Sequence of chain 1.Q:
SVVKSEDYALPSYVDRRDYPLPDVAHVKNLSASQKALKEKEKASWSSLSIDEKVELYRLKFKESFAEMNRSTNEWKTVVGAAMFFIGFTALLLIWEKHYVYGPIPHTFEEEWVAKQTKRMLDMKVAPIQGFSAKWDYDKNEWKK

Sequence of chain 1.Z:
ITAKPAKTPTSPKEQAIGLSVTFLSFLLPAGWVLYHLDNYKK

Binding-site contacts:
Ligand atom C18 contacts residue LEU52 of chain 1.Z at 3.1 Å (hydrophobic).
Ligand atom C9 contacts residue TYR59 of chain 1.Z at 3.5 Å (hydrophobic).
Ligand atom C43 contacts residue LEU35 of chain 1.N at 4.0 Å (hydrophobic).
Ligand atom O16 contacts residue LEU51 of chain 1.Z at 3.7 Å.
Ligand atom C31 contacts residue TRP120 of chain 1.Q at 3.6 Å (hydrophobic).
Ligand atom O49 contacts residue LEU52 of chain 1.Z at 3.1 Å (h-bond).
Ligand atom O61 contacts residue TRP120 of chain 1.Q at 2.8 Å (h-bond).
Ligand atom O55 contacts residue TRP56 of chain 1.Z at 3.5 Å.
Ligand atom C10 contacts residue TYR59 of chain 1.Z at 3.8 Å (hydrophobic).
Ligand atom C18 contacts residue LEU51 of chain 1.Z at 3.7 Å (hydrophobic).
Ligand atom O49 contacts residue TRP56 of chain 1.Z at 3.5 Å (h-bond).
Ligand atom O61 contacts residue TYR124 of chain 1.Q at 3.3 Å.
Ligand atom O49 contacts residue GLY55 of chain 1.Z at 4.1 Å.
Ligand atom O16 contacts residue LEU52 of chain 1.Z at 4.0 Å.
Ligand atom O3 contacts residue HIS60 of chain 1.Z at 4.0 Å.
Ligand atom O16 contacts residue TRP120 of chain 1.Q at 4.0 Å.
Ligand atom C43 contacts residue PHE459 of chain 1.N at 3.9 Å (hydrophobic).
Ligand atom C2 contacts residue GLY55 of chain 1.Z at 3.8 Å.
Ligand atom O3 contacts residue TYR59 of chain 1.Z at 4.0 Å.
Ligand atom C2 contacts residue TRP56 of chain 1.Z at 3.6 Å (hydrophobic).
Ligand atom O6 contacts residue TYR59 of chain 1.Z at 3.4 Å (h-bond).
Ligand atom C4 contacts residue TRP120 of chain 1.Q at 4.0 Å (hydrophobic).
Ligand atom C1 contacts residue GLY55 of chain 1.Z at 3.3 Å.
Ligand atom O5 contacts residue TRP120 of chain 1.Q at 3.3 Å.
Ligand atom C34 contacts residue PHE459 of chain 1.N at 4.0 Å (hydrophobic).
Ligand atom C34 contacts residue LEU51 of chain 1.Z at 4.1 Å (hydrophobic).
Ligand atom C1 contacts residue TRP56 of chain 1.Z at 3.2 Å (hydrophobic).
Ligand atom C28 contacts residue TRP120 of chain 1.Q at 3.9 Å (hydrophobic).
Ligand atom O1 contacts residue TYR59 of chain 1.Z at 2.9 Å.
Ligand atom C11 contacts residue TYR59 of chain 1.Z at 2.5 Å (hydrophobic).
Ligand atom C1 contacts residue LEU52 of chain 1.Z at 3.7 Å (hydrophobic).
Ligand atom C43 contacts residue PHE53 of chain 1.Y at 4.0 Å (hydrophobic).
Ligand atom C25 contacts residue TRP120 of chain 1.Q at 3.6 Å (hydrophobic).
Ligand atom C19 contacts residue LEU51 of chain 1.Z at 3.5 Å (hydrophobic).
Ligand atom C25 contacts residue LEU117 of chain 1.Q at 3.9 Å (hydrophobic).
Ligand atom C22 contacts residue TRP120 of chain 1.Q at 3.5 Å (hydrophobic).
Ligand atom C40 contacts residue LEU462 of chain 1.N at 3.9 Å (hydrophobic).
Ligand atom C28 contacts residue LEU51 of chain 1.Z at 3.6 Å (hydrophobic).
Ligand atom O16 contacts residue GLY55 of chain 1.Z at 3.5 Å.
Ligand atom C57 contacts residue TRP120 of chain 1.Q at 3.9 Å (hydrophobic).

Sequence of chain 1.N:
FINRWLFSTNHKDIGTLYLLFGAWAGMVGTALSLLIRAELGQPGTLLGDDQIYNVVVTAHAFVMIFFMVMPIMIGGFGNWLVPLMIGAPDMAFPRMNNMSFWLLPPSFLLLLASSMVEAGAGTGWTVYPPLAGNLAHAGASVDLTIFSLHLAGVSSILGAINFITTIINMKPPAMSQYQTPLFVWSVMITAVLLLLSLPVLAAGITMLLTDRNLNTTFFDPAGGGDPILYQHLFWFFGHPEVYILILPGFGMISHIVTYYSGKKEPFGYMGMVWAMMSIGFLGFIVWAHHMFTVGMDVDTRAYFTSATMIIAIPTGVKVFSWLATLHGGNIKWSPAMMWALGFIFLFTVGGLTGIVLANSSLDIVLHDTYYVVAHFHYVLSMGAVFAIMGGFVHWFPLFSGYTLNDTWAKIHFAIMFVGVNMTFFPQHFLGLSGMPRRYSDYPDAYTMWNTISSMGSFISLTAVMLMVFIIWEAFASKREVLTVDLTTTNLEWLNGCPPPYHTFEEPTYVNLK

Sequence of chain 1.Y:
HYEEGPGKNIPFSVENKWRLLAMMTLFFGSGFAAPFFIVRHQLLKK

A protein and the small-molecule ligand that binds it are described below.
Small molecule (SMILES): CCCCCCCCCCO[C@@H]1O[C@H](CO)[C@@H](O[C@H]2O[C@H](CO)[C@@H](O)[C@H](O)[C@H]2O)[C@H](O)[C@H]1O